Sequence of chain 1.A:
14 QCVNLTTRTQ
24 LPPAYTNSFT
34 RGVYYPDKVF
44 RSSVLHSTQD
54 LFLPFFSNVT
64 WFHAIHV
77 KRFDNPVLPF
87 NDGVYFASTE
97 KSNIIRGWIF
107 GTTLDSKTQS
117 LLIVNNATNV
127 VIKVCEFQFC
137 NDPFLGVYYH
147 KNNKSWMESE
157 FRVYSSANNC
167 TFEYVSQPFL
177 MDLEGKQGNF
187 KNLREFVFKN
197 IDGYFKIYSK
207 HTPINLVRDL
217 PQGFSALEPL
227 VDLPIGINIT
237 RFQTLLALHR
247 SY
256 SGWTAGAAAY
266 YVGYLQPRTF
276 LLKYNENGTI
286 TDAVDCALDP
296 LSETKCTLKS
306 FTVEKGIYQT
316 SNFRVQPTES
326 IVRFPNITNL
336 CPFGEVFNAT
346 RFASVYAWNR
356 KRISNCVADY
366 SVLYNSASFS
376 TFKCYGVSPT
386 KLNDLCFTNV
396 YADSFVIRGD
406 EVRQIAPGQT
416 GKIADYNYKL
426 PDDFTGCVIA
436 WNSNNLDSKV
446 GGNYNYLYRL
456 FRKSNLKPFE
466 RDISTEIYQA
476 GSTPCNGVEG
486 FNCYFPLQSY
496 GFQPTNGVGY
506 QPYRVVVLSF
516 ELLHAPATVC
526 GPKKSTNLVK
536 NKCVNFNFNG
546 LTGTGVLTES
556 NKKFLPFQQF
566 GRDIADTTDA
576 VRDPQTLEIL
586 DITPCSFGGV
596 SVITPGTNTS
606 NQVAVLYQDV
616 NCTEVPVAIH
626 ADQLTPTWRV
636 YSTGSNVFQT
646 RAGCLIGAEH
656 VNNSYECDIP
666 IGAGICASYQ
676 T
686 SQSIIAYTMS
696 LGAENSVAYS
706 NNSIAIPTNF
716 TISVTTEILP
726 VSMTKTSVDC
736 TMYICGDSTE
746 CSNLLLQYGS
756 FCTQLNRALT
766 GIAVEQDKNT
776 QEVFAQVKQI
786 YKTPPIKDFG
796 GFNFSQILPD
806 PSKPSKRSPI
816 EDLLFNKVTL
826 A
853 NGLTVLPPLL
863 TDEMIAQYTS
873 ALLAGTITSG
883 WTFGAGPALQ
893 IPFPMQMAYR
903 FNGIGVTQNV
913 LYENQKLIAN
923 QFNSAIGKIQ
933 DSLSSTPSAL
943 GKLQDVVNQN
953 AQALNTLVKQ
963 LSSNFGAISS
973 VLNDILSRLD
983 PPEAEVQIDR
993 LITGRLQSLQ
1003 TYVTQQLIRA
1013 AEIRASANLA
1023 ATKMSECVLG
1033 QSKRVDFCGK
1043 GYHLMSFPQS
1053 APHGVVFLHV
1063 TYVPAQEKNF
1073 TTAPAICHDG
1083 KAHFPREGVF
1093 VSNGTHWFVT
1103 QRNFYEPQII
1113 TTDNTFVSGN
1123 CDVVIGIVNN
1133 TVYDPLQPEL

Binding-site contacts:
Ligand atom C2 contacts residue ASN706 of chain 1.A at 2.6 Å.
Ligand atom C7 contacts residue ASN706 of chain 1.A at 4.1 Å.
Ligand atom C5 contacts residue ASN706 of chain 1.A at 3.6 Å.
Ligand atom C4 contacts residue ASN706 of chain 1.A at 4.3 Å.
Ligand atom O5 contacts residue ASN706 of chain 1.A at 2.4 Å (h-bond).
Ligand atom C1 contacts residue ASN706 of chain 1.A at 1.4 Å.
Ligand atom C1 contacts residue ASP793 of chain 1.C at 3.9 Å.
Ligand atom C3 contacts residue ASN706 of chain 1.A at 3.9 Å.
Ligand atom O6 contacts residue GLY1128 of chain 1.A at 3.5 Å.
Ligand atom C2 contacts residue ASP793 of chain 1.C at 4.3 Å.
Ligand atom C7 contacts residue ASP793 of chain 1.C at 4.2 Å.
Ligand atom N2 contacts residue ASP793 of chain 1.C at 3.5 Å (salt-bridge).
Ligand atom N2 contacts residue ASN706 of chain 1.A at 3.0 Å (h-bond).
Ligand atom C8 contacts residue ASP793 of chain 1.C at 4.0 Å.
Ligand atom C6 contacts residue GLY1128 of chain 1.A at 3.5 Å.

Sequence of chain 1.C:
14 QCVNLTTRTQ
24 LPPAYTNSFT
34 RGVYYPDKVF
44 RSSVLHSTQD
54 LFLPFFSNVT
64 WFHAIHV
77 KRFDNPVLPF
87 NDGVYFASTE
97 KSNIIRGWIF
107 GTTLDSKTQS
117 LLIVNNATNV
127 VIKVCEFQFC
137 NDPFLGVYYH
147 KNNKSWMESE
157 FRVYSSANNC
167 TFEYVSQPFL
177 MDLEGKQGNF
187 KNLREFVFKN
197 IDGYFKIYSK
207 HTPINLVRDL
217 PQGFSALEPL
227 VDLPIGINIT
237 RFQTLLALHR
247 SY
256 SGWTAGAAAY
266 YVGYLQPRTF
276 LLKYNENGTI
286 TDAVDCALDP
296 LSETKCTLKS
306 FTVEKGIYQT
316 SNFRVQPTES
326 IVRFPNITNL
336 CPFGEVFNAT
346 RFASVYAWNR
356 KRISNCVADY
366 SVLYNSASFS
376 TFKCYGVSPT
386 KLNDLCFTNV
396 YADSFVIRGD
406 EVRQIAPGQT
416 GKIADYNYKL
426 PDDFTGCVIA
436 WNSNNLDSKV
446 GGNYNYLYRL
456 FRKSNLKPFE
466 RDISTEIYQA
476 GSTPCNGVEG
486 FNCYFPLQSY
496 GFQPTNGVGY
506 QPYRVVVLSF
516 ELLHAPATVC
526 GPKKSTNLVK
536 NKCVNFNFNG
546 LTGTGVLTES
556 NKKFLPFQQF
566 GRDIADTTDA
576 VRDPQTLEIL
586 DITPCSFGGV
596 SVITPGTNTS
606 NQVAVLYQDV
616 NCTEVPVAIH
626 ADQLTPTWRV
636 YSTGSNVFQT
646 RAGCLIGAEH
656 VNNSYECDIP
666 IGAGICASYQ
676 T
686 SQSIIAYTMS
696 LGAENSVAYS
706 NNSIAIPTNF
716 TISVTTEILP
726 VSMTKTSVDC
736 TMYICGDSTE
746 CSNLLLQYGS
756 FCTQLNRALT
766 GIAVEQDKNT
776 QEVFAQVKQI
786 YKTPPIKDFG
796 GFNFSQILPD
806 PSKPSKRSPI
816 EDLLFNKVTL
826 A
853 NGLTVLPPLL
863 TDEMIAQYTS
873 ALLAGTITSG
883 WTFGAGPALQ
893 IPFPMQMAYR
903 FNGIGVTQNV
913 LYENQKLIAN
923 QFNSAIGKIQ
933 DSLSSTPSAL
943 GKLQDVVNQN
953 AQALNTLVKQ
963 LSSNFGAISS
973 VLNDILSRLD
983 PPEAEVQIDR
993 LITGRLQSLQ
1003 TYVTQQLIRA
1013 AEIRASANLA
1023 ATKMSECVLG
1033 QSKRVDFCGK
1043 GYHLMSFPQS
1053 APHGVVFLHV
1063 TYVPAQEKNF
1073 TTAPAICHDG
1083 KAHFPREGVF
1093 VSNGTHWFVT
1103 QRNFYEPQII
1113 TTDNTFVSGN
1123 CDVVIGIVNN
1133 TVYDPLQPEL

The small molecule below binds the protein below.
Small molecule (SMILES): CC(=O)N[C@@H]1[C@@H](O)[C@H](O)[C@@H](CO)O[C@H]1O